Sequence of chain 1.A:
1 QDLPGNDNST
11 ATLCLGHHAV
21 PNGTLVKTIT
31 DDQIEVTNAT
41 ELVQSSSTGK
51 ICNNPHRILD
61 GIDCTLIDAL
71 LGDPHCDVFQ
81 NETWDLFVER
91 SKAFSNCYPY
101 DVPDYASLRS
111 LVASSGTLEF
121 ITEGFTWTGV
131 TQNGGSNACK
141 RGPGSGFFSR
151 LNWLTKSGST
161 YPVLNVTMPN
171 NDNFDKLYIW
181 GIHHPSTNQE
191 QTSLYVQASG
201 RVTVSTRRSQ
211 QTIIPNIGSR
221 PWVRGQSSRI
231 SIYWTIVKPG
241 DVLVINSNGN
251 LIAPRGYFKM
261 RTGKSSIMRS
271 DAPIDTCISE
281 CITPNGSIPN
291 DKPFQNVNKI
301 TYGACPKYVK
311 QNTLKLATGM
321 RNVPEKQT

Sequence of chain 1.E:
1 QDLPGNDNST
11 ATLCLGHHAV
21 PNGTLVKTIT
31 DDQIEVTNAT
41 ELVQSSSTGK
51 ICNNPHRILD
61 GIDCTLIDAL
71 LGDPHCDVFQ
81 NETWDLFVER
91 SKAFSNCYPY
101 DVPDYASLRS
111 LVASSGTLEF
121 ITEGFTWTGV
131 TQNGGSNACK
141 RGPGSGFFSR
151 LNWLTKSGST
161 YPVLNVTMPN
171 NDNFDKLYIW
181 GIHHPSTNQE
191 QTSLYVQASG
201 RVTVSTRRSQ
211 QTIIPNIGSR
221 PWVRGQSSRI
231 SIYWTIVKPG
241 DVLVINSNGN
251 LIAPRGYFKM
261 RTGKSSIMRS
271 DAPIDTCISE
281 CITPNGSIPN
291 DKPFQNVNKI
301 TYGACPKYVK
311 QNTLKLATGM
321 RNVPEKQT

Binding-site contacts:
Ligand atom C6 contacts residue TRP222 of chain 1.E at 3.8 Å (hydrophobic).
Ligand atom C5 contacts residue ASN165 of chain 1.A at 3.7 Å.
Ligand atom C5 contacts residue TRP222 of chain 1.E at 3.8 Å (hydrophobic).
Ligand atom O5 contacts residue THR167 of chain 1.A at 4.3 Å.
Ligand atom N2 contacts residue SER219 of chain 1.E at 3.4 Å (h-bond).
Ligand atom C7 contacts residue SER219 of chain 1.E at 3.8 Å.
Ligand atom C2 contacts residue TRP222 of chain 1.E at 3.9 Å (hydrophobic).
Ligand atom O5 contacts residue ASN165 of chain 1.A at 2.3 Å (h-bond).
Ligand atom C1 contacts residue TRP222 of chain 1.E at 3.7 Å (hydrophobic).
Ligand atom C2 contacts residue SER219 of chain 1.E at 4.3 Å.
Ligand atom C4 contacts residue TRP222 of chain 1.E at 3.9 Å (hydrophobic).
Ligand atom C7 contacts residue PRO221 of chain 1.E at 4.3 Å (hydrophobic).
Ligand atom O6 contacts residue THR167 of chain 1.A at 4.2 Å.
Ligand atom N2 contacts residue ASN165 of chain 1.A at 3.0 Å (h-bond).
Ligand atom C8 contacts residue VAL242 of chain 1.A at 4.3 Å (hydrophobic).
Ligand atom C8 contacts residue THR187 of chain 1.E at 4.0 Å.
Ligand atom C5 contacts residue TRP222 of chain 1.E at 4.3 Å (hydrophobic).
Ligand atom C8 contacts residue THR167 of chain 1.A at 4.2 Å.
Ligand atom O7 contacts residue ASN165 of chain 1.A at 3.4 Å (h-bond).
Ligand atom C3 contacts residue TRP222 of chain 1.E at 4.3 Å (hydrophobic).
Ligand atom O5 contacts residue TRP222 of chain 1.E at 4.3 Å.
Ligand atom C1 contacts residue ASN165 of chain 1.A at 1.5 Å.
Ligand atom C3 contacts residue TRP222 of chain 1.E at 3.8 Å (hydrophobic).
Ligand atom C7 contacts residue ASN165 of chain 1.A at 3.4 Å.
Ligand atom C8 contacts residue SER219 of chain 1.E at 3.6 Å.
Ligand atom C1 contacts residue SER219 of chain 1.E at 4.0 Å.
Ligand atom O7 contacts residue TRP222 of chain 1.E at 2.8 Å (h-bond).
Ligand atom C2 contacts residue ASN165 of chain 1.A at 2.4 Å.
Ligand atom O5 contacts residue TRP222 of chain 1.E at 4.2 Å.
Ligand atom C7 contacts residue TRP222 of chain 1.E at 3.9 Å (hydrophobic).
Ligand atom C6 contacts residue THR167 of chain 1.A at 3.4 Å.
Ligand atom C4 contacts residue ASN165 of chain 1.A at 4.2 Å.
Ligand atom C5 contacts residue THR167 of chain 1.A at 4.0 Å.
Ligand atom C4 contacts residue TRP222 of chain 1.E at 4.2 Å (hydrophobic).
Ligand atom O4 contacts residue TRP222 of chain 1.E at 4.3 Å.
Ligand atom C2 contacts residue TRP222 of chain 1.E at 4.0 Å (hydrophobic).
Ligand atom O7 contacts residue ARG220 of chain 1.E at 4.2 Å.
Ligand atom O7 contacts residue PRO221 of chain 1.E at 3.4 Å.
Ligand atom O3 contacts residue TRP222 of chain 1.E at 3.8 Å.
Ligand atom C3 contacts residue ASN165 of chain 1.A at 3.8 Å.

A small-molecule ligand and the protein it binds are described below.
Small molecule (SMILES): CC(=O)N[C@H]1[C@H](O[C@H]2[C@H](O)[C@@H](NC(C)=O)CO[C@@H]2CO)O[C@H](CO)[C@@H](O[C@@H]2O[C@H](CO)[C@@H](O)[C@H](O)[C@@H]2O)[C@@H]1O